Sequence of chain 1.QA:
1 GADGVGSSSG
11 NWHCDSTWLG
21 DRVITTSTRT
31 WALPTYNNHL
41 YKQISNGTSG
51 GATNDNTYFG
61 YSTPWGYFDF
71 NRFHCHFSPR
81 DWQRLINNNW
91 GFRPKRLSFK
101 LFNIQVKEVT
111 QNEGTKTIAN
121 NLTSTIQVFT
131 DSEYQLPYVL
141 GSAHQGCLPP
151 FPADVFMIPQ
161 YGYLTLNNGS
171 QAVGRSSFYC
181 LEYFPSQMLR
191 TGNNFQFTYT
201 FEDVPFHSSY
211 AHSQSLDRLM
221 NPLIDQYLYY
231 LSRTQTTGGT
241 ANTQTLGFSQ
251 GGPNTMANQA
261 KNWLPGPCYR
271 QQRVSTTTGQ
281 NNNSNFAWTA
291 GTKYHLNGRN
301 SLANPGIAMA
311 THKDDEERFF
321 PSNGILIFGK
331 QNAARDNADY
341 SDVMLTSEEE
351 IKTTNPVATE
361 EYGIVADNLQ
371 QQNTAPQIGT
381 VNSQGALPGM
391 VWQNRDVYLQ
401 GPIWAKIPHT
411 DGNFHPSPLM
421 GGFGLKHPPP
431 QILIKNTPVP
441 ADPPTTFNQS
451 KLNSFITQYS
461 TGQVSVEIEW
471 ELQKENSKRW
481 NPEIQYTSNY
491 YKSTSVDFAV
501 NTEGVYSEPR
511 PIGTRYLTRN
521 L

A protein and the small-molecule ligand that binds it are described below.
Small molecule (SMILES): Nc1ncnc2c1ncn2[C@H]1C[C@H](O)[C@@H](COP(=O)(O)O)O1

Binding-site contacts:
Ligand atom C8 contacts residue PRO205 of chain 1.SA at 4.3 Å (hydrophobic).
Ligand atom C6 contacts residue PRO416 of chain 1.SA at 3.7 Å (hydrophobic).
Ligand atom N7 contacts residue HIS415 of chain 1.SA at 3.6 Å.
Ligand atom N1 contacts residue VAL204 of chain 1.SA at 4.4 Å.
Ligand atom C4' contacts residue DC1 of chain 1.SE at 4.5 Å.
Ligand atom P contacts residue DC1 of chain 1.SE at 1.6 Å.
Ligand atom N6 contacts residue ASN394 of chain 1.SA at 4.0 Å.
Ligand atom C2 contacts residue GLY424 of chain 1.SA at 4.2 Å.
Ligand atom N6 contacts residue PRO416 of chain 1.SA at 4.3 Å.
Ligand atom N7 contacts residue PRO205 of chain 1.SA at 3.7 Å.
Ligand atom C5 contacts residue HIS415 of chain 1.SA at 4.4 Å.
Ligand atom C5 contacts residue PRO416 of chain 1.SA at 4.2 Å (hydrophobic).
Ligand atom N9 contacts residue HIS415 of chain 1.SA at 4.2 Å.
Ligand atom C5 contacts residue PRO205 of chain 1.SA at 3.6 Å (hydrophobic).
Ligand atom N6 contacts residue SER417 of chain 1.SA at 4.3 Å.
Ligand atom N1 contacts residue GLY424 of chain 1.SA at 4.1 Å.
Ligand atom C4 contacts residue PRO416 of chain 1.SA at 4.1 Å (hydrophobic).
Ligand atom C4 contacts residue PRO205 of chain 1.SA at 4.2 Å (hydrophobic).
Ligand atom C1' contacts residue PRO416 of chain 1.SA at 4.3 Å (hydrophobic).
Ligand atom OP1 contacts residue LYS426 of chain 1.QA at 4.5 Å.
Ligand atom C8 contacts residue HIS415 of chain 1.SA at 3.6 Å.
Ligand atom C6 contacts residue PRO205 of chain 1.SA at 3.7 Å (hydrophobic).
Ligand atom C5' contacts residue DC1 of chain 1.SE at 3.1 Å.
Ligand atom N9 contacts residue PRO416 of chain 1.SA at 4.4 Å.
Ligand atom N3 contacts residue PRO416 of chain 1.SA at 3.5 Å.
Ligand atom O5' contacts residue DC1 of chain 1.SE at 2.5 Å (h-bond).
Ligand atom N1 contacts residue PRO205 of chain 1.SA at 4.4 Å.
Ligand atom C2' contacts residue HIS415 of chain 1.SA at 4.3 Å.
Ligand atom C2 contacts residue PRO416 of chain 1.SA at 3.1 Å (hydrophobic).
Ligand atom N6 contacts residue PRO205 of chain 1.SA at 3.9 Å.
Ligand atom N1 contacts residue PRO416 of chain 1.SA at 3.1 Å (h-bond).
Ligand atom OP2 contacts residue DC1 of chain 1.SE at 2.5 Å (h-bond).
Ligand atom OP1 contacts residue DC1 of chain 1.SE at 2.5 Å (h-bond).

Sequence of chain 1.SA:
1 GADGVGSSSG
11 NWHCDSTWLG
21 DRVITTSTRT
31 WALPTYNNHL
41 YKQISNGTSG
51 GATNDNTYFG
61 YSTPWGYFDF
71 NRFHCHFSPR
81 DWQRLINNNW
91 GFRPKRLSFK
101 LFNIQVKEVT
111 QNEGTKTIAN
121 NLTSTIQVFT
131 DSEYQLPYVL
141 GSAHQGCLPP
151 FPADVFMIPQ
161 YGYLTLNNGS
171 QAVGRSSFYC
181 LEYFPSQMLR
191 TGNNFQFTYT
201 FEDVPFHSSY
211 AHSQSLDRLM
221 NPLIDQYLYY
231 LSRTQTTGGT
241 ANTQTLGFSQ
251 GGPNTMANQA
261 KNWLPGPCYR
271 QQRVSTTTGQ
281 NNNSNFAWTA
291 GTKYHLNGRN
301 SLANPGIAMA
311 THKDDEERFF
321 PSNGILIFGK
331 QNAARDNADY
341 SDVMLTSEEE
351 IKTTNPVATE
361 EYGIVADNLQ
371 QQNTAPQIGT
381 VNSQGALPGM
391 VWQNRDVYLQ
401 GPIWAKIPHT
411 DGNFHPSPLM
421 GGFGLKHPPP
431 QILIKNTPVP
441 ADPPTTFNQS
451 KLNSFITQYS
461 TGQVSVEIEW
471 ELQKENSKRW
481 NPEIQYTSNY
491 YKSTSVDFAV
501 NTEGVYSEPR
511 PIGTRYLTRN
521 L